This small molecule binds to this protein.
Small molecule (SMILES): CC(C)CCC[C@@H](C)[C@H]1CC[C@H]2[C@@H]3CC=C4C[C@@H](O)CC[C@]4(C)[C@H]3CC[C@]12C

Sequence of chain 1.A:
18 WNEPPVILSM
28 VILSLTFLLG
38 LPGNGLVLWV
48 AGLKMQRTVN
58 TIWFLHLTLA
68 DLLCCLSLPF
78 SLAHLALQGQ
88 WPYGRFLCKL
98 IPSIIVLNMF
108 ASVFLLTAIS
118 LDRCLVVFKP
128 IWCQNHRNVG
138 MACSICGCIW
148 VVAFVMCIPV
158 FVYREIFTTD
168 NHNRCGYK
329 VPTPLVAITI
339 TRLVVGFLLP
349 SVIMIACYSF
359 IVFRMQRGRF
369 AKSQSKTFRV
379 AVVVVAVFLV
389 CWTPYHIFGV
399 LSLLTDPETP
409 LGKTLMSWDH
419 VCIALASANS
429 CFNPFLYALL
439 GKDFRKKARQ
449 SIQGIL

Binding-site contacts:
Ligand atom C18 contacts residue LEU84 of chain 1.A at 3.8 Å (hydrophobic).
Ligand atom C25 contacts residue PHE77 of chain 1.A at 4.4 Å (hydrophobic).
Ligand atom C23 contacts residue ALA80 of chain 1.A at 4.2 Å (hydrophobic).
Ligand atom C15 contacts residue PRO89 of chain 1.A at 4.0 Å (hydrophobic).
Ligand atom C26 contacts residue PRO76 of chain 1.A at 4.3 Å (hydrophobic).
Ligand atom C24 contacts residue TYR90 of chain 1.A at 3.7 Å (hydrophobic).
Ligand atom C23 contacts residue TYR90 of chain 1.A at 4.0 Å (hydrophobic).
Ligand atom C22 contacts residue TYR90 of chain 1.A at 3.4 Å (hydrophobic).
Ligand atom C16 contacts residue TYR90 of chain 1.A at 3.7 Å (hydrophobic).
Ligand atom C27 contacts residue PHE77 of chain 1.A at 3.6 Å (hydrophobic).